Sequence of chain 3.B:
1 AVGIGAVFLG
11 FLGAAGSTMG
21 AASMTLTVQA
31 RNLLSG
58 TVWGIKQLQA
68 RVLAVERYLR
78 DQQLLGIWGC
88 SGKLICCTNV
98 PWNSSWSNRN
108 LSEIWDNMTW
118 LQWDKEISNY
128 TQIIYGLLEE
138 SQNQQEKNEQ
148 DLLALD

Binding-site contacts:
Ligand atom C7 contacts residue ASN100 of chain 3.B at 4.0 Å.
Ligand atom C6 contacts residue SER102 of chain 3.B at 4.1 Å.
Ligand atom C3 contacts residue ASN100 of chain 3.B at 3.8 Å.
Ligand atom C1 contacts residue ASN100 of chain 3.B at 1.4 Å.
Ligand atom C5 contacts residue ASN100 of chain 3.B at 3.7 Å.
Ligand atom C1 contacts residue SER102 of chain 3.B at 3.7 Å.
Ligand atom C5 contacts residue SER102 of chain 3.B at 4.1 Å.
Ligand atom C4 contacts residue ASN100 of chain 3.B at 4.2 Å.
Ligand atom O6 contacts residue SER102 of chain 3.B at 3.6 Å.
Ligand atom O5 contacts residue SER102 of chain 3.B at 3.1 Å (h-bond).
Ligand atom C2 contacts residue ASN100 of chain 3.B at 2.5 Å.
Ligand atom O5 contacts residue ASN100 of chain 3.B at 2.4 Å (h-bond).
Ligand atom N2 contacts residue ASN100 of chain 3.B at 2.9 Å (h-bond).

This small molecule binds to this protein.
Small molecule (SMILES): CC(=O)N[C@@H]1[C@@H](O)[C@H](O)[C@@H](CO)O[C@H]1O